The small molecule below binds the protein below.
Small molecule (SMILES): O=C(O)CCO

Binding-site contacts:
Ligand atom C1 contacts residue LYS161 of chain 1.A at 3.6 Å.
Ligand atom O1 contacts residue THR45 of chain 1.A at 3.9 Å.
Ligand atom C2 contacts residue ALA8 of chain 1.A at 3.8 Å (hydrophobic).
Ligand atom C1 contacts residue LEU101 of chain 1.A at 4.0 Å (hydrophobic).
Ligand atom O1 contacts residue ALA8 of chain 1.A at 3.5 Å.
Ligand atom C3 contacts residue THR45 of chain 1.A at 3.2 Å.
Ligand atom O3 contacts residue THR44 of chain 1.A at 4.1 Å.
Ligand atom C3 contacts residue GLY46 of chain 1.A at 3.7 Å.
Ligand atom C1 contacts residue THR44 of chain 1.A at 3.6 Å.
Ligand atom O1 contacts residue ILE203 of chain 1.A at 4.2 Å.
Ligand atom C3 contacts residue ALA8 of chain 1.A at 3.3 Å (hydrophobic).
Ligand atom O1 contacts residue LYS161 of chain 1.A at 3.1 Å (salt-bridge).
Ligand atom O3 contacts residue VAL40 of chain 1.A at 3.5 Å (h-bond).
Ligand atom C3 contacts residue LEU9 of chain 1.A at 4.0 Å (hydrophobic).
Ligand atom C2 contacts residue GLY43 of chain 1.A at 3.1 Å.
Ligand atom O2 contacts residue THR44 of chain 1.A at 4.1 Å.
Ligand atom O3 contacts residue LEU9 of chain 1.A at 2.8 Å (h-bond).
Ligand atom C2 contacts residue THR45 of chain 1.A at 4.1 Å.
Ligand atom O3 contacts residue GLY43 of chain 1.A at 3.2 Å (h-bond).
Ligand atom O2 contacts residue LEU101 of chain 1.A at 2.8 Å.
Ligand atom O1 contacts residue TYR133 of chain 1.A at 4.4 Å.
Ligand atom C2 contacts residue THR44 of chain 1.A at 3.4 Å.
Ligand atom C1 contacts residue ILE203 of chain 1.A at 4.2 Å (hydrophobic).
Ligand atom C3 contacts residue THR44 of chain 1.A at 3.6 Å.
Ligand atom O2 contacts residue LYS161 of chain 1.A at 3.3 Å (salt-bridge).
Ligand atom O3 contacts residue GLY46 of chain 1.A at 3.2 Å (h-bond).
Ligand atom C1 contacts residue ALA8 of chain 1.A at 3.9 Å (hydrophobic).
Ligand atom C1 contacts residue GLY43 of chain 1.A at 3.9 Å.
Ligand atom O3 contacts residue THR45 of chain 1.A at 3.8 Å.
Ligand atom O1 contacts residue THR44 of chain 1.A at 3.9 Å.
Ligand atom O3 contacts residue ALA8 of chain 1.A at 3.5 Å.
Ligand atom O2 contacts residue VAL40 of chain 1.A at 3.9 Å.
Ligand atom C2 contacts residue VAL40 of chain 1.A at 3.2 Å (hydrophobic).
Ligand atom O3 contacts residue VAL42 of chain 1.A at 4.3 Å.
Ligand atom C3 contacts residue VAL40 of chain 1.A at 4.2 Å (hydrophobic).
Ligand atom C3 contacts residue GLY43 of chain 1.A at 3.6 Å.
Ligand atom O2 contacts residue ILE203 of chain 1.A at 4.2 Å.
Ligand atom C1 contacts residue VAL40 of chain 1.A at 3.9 Å (hydrophobic).
Ligand atom O2 contacts residue TYR133 of chain 1.A at 4.0 Å.
Ligand atom O2 contacts residue GLY43 of chain 1.A at 4.2 Å.

Sequence of chain 1.A:
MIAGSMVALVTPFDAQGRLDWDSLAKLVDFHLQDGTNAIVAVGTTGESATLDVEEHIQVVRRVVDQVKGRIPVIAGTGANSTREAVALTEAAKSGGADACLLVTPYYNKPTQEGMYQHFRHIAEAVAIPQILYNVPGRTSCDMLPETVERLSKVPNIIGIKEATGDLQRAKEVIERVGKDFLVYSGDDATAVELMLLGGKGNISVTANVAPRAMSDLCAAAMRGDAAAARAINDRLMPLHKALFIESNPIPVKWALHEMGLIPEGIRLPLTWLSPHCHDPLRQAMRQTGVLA